Sequence of chain 1.A:
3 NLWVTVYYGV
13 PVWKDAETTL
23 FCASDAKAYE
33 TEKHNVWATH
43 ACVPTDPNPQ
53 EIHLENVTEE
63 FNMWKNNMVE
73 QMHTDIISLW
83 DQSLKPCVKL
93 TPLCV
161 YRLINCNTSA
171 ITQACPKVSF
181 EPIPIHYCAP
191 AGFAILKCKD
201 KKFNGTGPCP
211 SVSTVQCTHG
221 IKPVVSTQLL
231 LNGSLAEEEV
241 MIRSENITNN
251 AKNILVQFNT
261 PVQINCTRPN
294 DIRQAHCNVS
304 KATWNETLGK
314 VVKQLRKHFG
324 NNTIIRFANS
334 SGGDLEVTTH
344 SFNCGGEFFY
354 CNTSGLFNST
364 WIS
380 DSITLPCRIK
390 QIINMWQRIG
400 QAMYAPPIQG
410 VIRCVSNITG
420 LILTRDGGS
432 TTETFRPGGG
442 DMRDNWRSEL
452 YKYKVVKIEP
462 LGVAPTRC

Binding-site contacts:
Ligand atom C8 contacts residue PHE345 of chain 1.A at 3.7 Å (hydrophobic).
Ligand atom C7 contacts residue VAL414 of chain 1.A at 3.9 Å (hydrophobic).
Ligand atom C8 contacts residue LEU231 of chain 1.A at 4.0 Å (hydrophobic).
Ligand atom C6 contacts residue GLY348 of chain 1.A at 3.8 Å.
Ligand atom O7 contacts residue VAL414 of chain 1.A at 3.3 Å.
Ligand atom O6 contacts residue GLY348 of chain 1.A at 2.7 Å (h-bond).
Ligand atom N2 contacts residue ASN232 of chain 1.A at 2.8 Å (h-bond).
Ligand atom C5 contacts residue VAL414 of chain 1.A at 3.6 Å (hydrophobic).
Ligand atom C1 contacts residue ASN232 of chain 1.A at 1.4 Å.
Ligand atom C3 contacts residue CYS413 of chain 1.A at 3.9 Å (hydrophobic).
Ligand atom O5 contacts residue ASN232 of chain 1.A at 2.3 Å (h-bond).
Ligand atom O7 contacts residue ASN232 of chain 1.A at 3.6 Å (h-bond).
Ligand atom C6 contacts residue GLN408 of chain 1.A at 3.6 Å.
Ligand atom C6 contacts residue GLY409 of chain 1.A at 3.9 Å.
Ligand atom O6 contacts residue VAL410 of chain 1.A at 3.2 Å (h-bond).
Ligand atom C4 contacts residue GLN408 of chain 1.A at 3.4 Å.
Ligand atom O3 contacts residue CYS347 of chain 1.A at 3.5 Å (h-bond).
Ligand atom O4 contacts residue SER179 of chain 1.A at 3.7 Å.
Ligand atom O3 contacts residue CYS413 of chain 1.A at 3.3 Å (h-bond).
Ligand atom C1 contacts residue SER415 of chain 1.A at 3.7 Å.
Ligand atom O5 contacts residue CYS347 of chain 1.A at 4.0 Å.
Ligand atom C5 contacts residue ASN232 of chain 1.A at 3.6 Å.
Ligand atom C6 contacts residue GLY348 of chain 1.A at 3.7 Å.
Ligand atom N2 contacts residue SER415 of chain 1.A at 3.9 Å.
Ligand atom C2 contacts residue ASN232 of chain 1.A at 2.4 Å.
Ligand atom C3 contacts residue ASN232 of chain 1.A at 3.7 Å.
Ligand atom C6 contacts residue CYS347 of chain 1.A at 4.1 Å (hydrophobic).
Ligand atom O6 contacts residue GLY348 of chain 1.A at 3.5 Å (h-bond).
Ligand atom C7 contacts residue ASN346 of chain 1.A at 4.1 Å.
Ligand atom C8 contacts residue ASN346 of chain 1.A at 3.9 Å.
Ligand atom C8 contacts residue VAL414 of chain 1.A at 4.1 Å (hydrophobic).
Ligand atom C7 contacts residue ASN232 of chain 1.A at 3.4 Å.
Ligand atom C4 contacts residue VAL414 of chain 1.A at 4.1 Å (hydrophobic).
Ligand atom O4 contacts residue GLN408 of chain 1.A at 2.5 Å (h-bond).
Ligand atom O4 contacts residue VAL414 of chain 1.A at 3.8 Å.
Ligand atom C5 contacts residue GLN408 of chain 1.A at 4.0 Å.
Ligand atom O7 contacts residue VAL224 of chain 1.A at 3.8 Å.
Ligand atom O7 contacts residue PRO182 of chain 1.A at 4.2 Å.
Ligand atom O4 contacts residue ILE407 of chain 1.A at 3.3 Å.
Ligand atom O6 contacts residue CYS347 of chain 1.A at 3.0 Å (h-bond).

The small molecule below binds the protein below.
Small molecule (SMILES): CC(=O)N[C@H]1[C@H](O[C@H]2[C@H](O)[C@@H](NC(C)=O)CO[C@@H]2CO)O[C@H](CO)[C@@H](O[C@@H]2O[C@H](CO)[C@@H](O)[C@H](O[C@H]3O[C@H](CO)[C@@H](O)[C@H](O)[C@@H]3O[C@H]3O[C@H](CO)[C@@H](O)[C@H](O)[C@@H]3O)[C@@H]2O)[C@@H]1O